Sequence of chain 1.D:
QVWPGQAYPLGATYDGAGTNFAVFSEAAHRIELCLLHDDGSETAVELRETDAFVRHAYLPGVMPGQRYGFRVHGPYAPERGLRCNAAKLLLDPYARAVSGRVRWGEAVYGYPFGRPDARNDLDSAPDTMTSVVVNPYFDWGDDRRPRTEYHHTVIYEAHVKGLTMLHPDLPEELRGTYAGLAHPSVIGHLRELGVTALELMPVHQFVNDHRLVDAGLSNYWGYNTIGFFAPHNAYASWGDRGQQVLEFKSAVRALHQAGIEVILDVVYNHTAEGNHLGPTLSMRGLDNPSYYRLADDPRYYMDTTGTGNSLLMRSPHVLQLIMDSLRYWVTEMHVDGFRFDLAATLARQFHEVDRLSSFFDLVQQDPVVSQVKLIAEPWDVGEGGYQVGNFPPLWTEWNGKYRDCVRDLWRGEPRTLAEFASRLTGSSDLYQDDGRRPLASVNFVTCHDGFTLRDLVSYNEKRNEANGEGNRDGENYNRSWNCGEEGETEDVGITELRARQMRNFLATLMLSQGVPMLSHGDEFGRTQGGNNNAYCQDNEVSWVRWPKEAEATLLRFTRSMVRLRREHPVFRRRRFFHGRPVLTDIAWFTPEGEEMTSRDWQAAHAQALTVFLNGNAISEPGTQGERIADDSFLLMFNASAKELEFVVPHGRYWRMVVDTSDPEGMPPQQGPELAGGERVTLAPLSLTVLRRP

Sequence of chain 1.C:
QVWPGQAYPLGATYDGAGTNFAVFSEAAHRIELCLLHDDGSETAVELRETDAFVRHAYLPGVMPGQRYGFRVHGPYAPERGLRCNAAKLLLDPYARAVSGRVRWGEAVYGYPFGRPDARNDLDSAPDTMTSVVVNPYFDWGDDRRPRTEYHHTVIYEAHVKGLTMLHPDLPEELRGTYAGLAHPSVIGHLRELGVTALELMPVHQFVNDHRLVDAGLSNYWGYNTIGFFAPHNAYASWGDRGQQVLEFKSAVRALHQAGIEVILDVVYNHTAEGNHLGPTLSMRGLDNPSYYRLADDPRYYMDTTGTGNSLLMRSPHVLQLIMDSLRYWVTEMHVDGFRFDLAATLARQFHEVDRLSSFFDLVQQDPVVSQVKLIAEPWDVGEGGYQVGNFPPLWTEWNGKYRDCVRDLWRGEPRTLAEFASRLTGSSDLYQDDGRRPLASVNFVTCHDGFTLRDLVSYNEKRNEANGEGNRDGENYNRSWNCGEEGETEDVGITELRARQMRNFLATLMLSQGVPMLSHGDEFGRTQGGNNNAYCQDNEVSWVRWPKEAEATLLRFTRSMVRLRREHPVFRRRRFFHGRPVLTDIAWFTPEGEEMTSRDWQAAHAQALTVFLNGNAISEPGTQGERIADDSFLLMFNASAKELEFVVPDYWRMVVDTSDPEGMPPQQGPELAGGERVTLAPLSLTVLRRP

This protein binds this small molecule.
Small molecule (SMILES): Nc1nc2c(ncn2[C@@H]2O[C@@H]3CO[P](=O)(O)O[C@H]4[C@@H](O)[C@H](n5cnc6c(=O)[nH]c(N)nc65)O[C@@H]4CO[P](=O)(O)O[C@H]3[C@H]2O)c(=O)[nH]1

Binding-site contacts:
Ligand atom C1A contacts residue PHE583 of chain 1.D at 3.7 Å (hydrophobic).
Ligand atom O6 contacts residue HIS33 of chain 1.C at 3.2 Å (h-bond).
Ligand atom N11 contacts residue THR54 of chain 1.C at 2.3 Å (h-bond).
Ligand atom N31 contacts residue ARG440 of chain 1.D at 3.3 Å (salt-bridge).
Ligand atom C2 contacts residue GLU50 of chain 1.C at 3.6 Å.
Ligand atom C21 contacts residue THR54 of chain 1.C at 3.5 Å.
Ligand atom C6 contacts residue ARG52 of chain 1.C at 3.6 Å.
Ligand atom N21 contacts residue GLY439 of chain 1.D at 3.3 Å (h-bond).
Ligand atom O6 contacts residue GLU50 of chain 1.C at 3.7 Å.
Ligand atom N1 contacts residue ARG34 of chain 1.C at 3.4 Å.
Ligand atom O4A contacts residue PHE583 of chain 1.D at 3.7 Å.
Ligand atom O2A contacts residue GLN436 of chain 1.D at 3.6 Å.
Ligand atom N21 contacts residue ALA56 of chain 1.C at 3.6 Å.
Ligand atom O4A contacts residue ARG582 of chain 1.D at 3.3 Å.
Ligand atom C81 contacts residue ARG582 of chain 1.D at 3.4 Å.
Ligand atom N1 contacts residue ARG52 of chain 1.C at 3.3 Å.
Ligand atom N71 contacts residue ARG582 of chain 1.D at 3.0 Å (salt-bridge).
Ligand atom C6 contacts residue ARG34 of chain 1.C at 3.7 Å.
Ligand atom O61 contacts residue ARG441 of chain 1.D at 2.8 Å (salt-bridge).
Ligand atom O3A contacts residue GLN436 of chain 1.D at 3.7 Å.
Ligand atom O61 contacts residue ARG52 of chain 1.C at 3.6 Å.
Ligand atom C2' contacts residue ARG52 of chain 1.C at 3.4 Å.
Ligand atom N2 contacts residue ARG34 of chain 1.C at 3.5 Å (salt-bridge).
Ligand atom N1 contacts residue GLU50 of chain 1.C at 2.8 Å (salt-bridge).
Ligand atom C2 contacts residue ARG34 of chain 1.C at 3.2 Å.
Ligand atom C6 contacts residue ARG59 of chain 1.C at 3.5 Å.
Ligand atom O2A contacts residue PHE583 of chain 1.D at 3.5 Å.
Ligand atom C6 contacts residue GLU50 of chain 1.C at 3.7 Å.
Ligand atom C2 contacts residue ARG52 of chain 1.C at 3.2 Å.
Ligand atom N2 contacts residue ARG52 of chain 1.C at 3.1 Å (salt-bridge).
Ligand atom O11 contacts residue ARG52 of chain 1.C at 2.6 Å (salt-bridge).
Ligand atom C61 contacts residue THR54 of chain 1.C at 3.1 Å.
Ligand atom N3 contacts residue ARG52 of chain 1.C at 3.3 Å (salt-bridge).
Ligand atom N3 contacts residue ARG34 of chain 1.C at 3.4 Å.
Ligand atom O61 contacts residue GLU53 of chain 1.C at 3.5 Å.
Ligand atom C61 contacts residue ARG441 of chain 1.D at 3.2 Å.
Ligand atom O6 contacts residue ARG59 of chain 1.C at 2.3 Å (salt-bridge).
Ligand atom N2 contacts residue GLU50 of chain 1.C at 2.9 Å (salt-bridge).
Ligand atom O61 contacts residue THR54 of chain 1.C at 2.9 Å (h-bond).
Ligand atom O2' contacts residue ARG52 of chain 1.C at 3.3 Å (salt-bridge).